This protein binds this small molecule.
Small molecule (SMILES): CC(C)C[C@@H]1NC(=O)CNC(=O)[C@H](CC(C)C)NC(=O)[C@H](CO)NC(=O)[C@H](CCCCN)NC(=O)[C@@H]2CSSC[C@@H](C(=O)N[C@H](C(N)=O)C(C)C)NC(=O)[C@H](C)NC(=O)[C@@H]3CSSC[C@H](NC(=O)[C@H](Cc4ccccc4)NC(=O)[C@H](CC4=NC=NC4)NC(=O)[C@H](CC(C)C)NC(=O)[C@H](CC(N)=O)NC(=O)CCSSC[C@H](NC(=O)[C@H](CCCN=C(N)N)NC(=O)CNC(=O)[C@H](CC(C)C)NC1=O)C(=O)N[C@@H](C)C(=O)N1CCC[C@@H]1C(=O)N[C@@H]([C@@H](C)O)C(=O)N[C@@H](Cc1ccc(OCC4CCCCC4)cc1)C(=O)N3)C(=O)N[C@@H](CCC(N)=O)C(=O)N[C@@H](CC(C)C)C(=O)N[C@@H](CCCN=C(N)N)C(=O)N2

Binding-site contacts:
Ligand atom OD1 contacts residue VAL314 of chain 1.B at 3.4 Å.
Ligand atom CE2 contacts residue GLY357 of chain 1.B at 3.6 Å.
Ligand atom NH1 contacts residue ASP260 of chain 1.B at 3.4 Å (salt-bridge).
Ligand atom CE1 contacts residue ASN309 of chain 1.B at 3.3 Å.
Ligand atom CA contacts residue ASP260 of chain 1.B at 3.4 Å.
Ligand atom CG2 contacts residue TRP311 of chain 1.B at 3.3 Å (hydrophobic).
Ligand atom CD2 contacts residue SER257 of chain 1.B at 3.5 Å.
Ligand atom OH contacts residue TRP311 of chain 1.B at 3.4 Å.
Ligand atom CZ contacts residue ASP260 of chain 1.B at 3.4 Å.
Ligand atom C contacts residue IPA1 of chain 1.S at 3.4 Å.
Ligand atom O contacts residue GLY357 of chain 1.B at 3.5 Å.
Ligand atom CE1 contacts residue GLU262 of chain 1.B at 3.5 Å.
Ligand atom CB contacts residue MET310 of chain 1.B at 3.5 Å (hydrophobic).
Ligand atom NH2 contacts residue ALA189 of chain 1.B at 3.6 Å.
Ligand atom CD1 contacts residue SER257 of chain 1.B at 3.5 Å.
Ligand atom C4 contacts residue GLU262 of chain 1.B at 3.6 Å.
Ligand atom CB contacts residue GLY356 of chain 1.B at 3.6 Å.
Ligand atom CG2 contacts residue GLU313 of chain 1.B at 3.6 Å.
Ligand atom C contacts residue ASP260 of chain 1.B at 3.6 Å.
Ligand atom CB contacts residue GLY258 of chain 1.B at 3.5 Å.
Ligand atom CD2 contacts residue ILE263 of chain 1.B at 3.6 Å (hydrophobic).
Ligand atom ND2 contacts residue VAL314 of chain 1.B at 3.6 Å.
Ligand atom C1 contacts residue VAL163 of chain 1.B at 3.6 Å (hydrophobic).
Ligand atom N contacts residue ASP260 of chain 1.B at 2.8 Å (salt-bridge).
Ligand atom CD2 contacts residue GLY357 of chain 1.B at 3.5 Å.
Ligand atom OG1 contacts residue MET310 of chain 1.B at 2.6 Å (h-bond).
Ligand atom C5 contacts residue PHE274 of chain 1.B at 3.6 Å (hydrophobic).
Ligand atom C2 contacts residue SER267 of chain 1.B at 3.5 Å.
Ligand atom N contacts residue IPA1 of chain 1.S at 3.4 Å.
Ligand atom NH2 contacts residue ASP260 of chain 1.B at 2.6 Å (salt-bridge).
Ligand atom OG1 contacts residue TRP311 of chain 1.B at 3.3 Å.
Ligand atom O contacts residue GLY259 of chain 1.B at 3.4 Å.
Ligand atom CG contacts residue VAL314 of chain 1.B at 3.6 Å (hydrophobic).
Ligand atom SG contacts residue GLY259 of chain 1.B at 3.6 Å.
Ligand atom O contacts residue ASP260 of chain 1.B at 2.9 Å (salt-bridge).
Ligand atom CA contacts residue VAL314 of chain 1.B at 3.6 Å (hydrophobic).
Ligand atom CB contacts residue ASP260 of chain 1.B at 3.6 Å.
Ligand atom CD2 contacts residue IPA1 of chain 1.S at 3.6 Å.
Ligand atom O contacts residue IPA1 of chain 1.S at 3.5 Å.
Ligand atom N contacts residue GLY258 of chain 1.B at 2.9 Å (h-bond).

Sequence of chain 1.B:
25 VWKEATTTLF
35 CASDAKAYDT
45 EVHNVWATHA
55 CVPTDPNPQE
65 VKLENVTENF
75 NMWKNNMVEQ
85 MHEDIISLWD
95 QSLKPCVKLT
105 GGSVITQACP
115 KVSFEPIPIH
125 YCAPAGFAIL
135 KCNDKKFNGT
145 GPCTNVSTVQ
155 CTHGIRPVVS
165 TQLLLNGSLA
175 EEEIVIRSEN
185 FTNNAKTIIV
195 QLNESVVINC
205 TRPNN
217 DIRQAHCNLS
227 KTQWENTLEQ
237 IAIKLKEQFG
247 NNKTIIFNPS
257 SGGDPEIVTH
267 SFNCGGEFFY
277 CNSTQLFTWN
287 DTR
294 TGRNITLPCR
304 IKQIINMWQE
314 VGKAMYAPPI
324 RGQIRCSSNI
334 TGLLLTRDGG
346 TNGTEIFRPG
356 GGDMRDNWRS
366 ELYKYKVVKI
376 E